The small molecule below binds the protein below.
Small molecule (SMILES): C[C@@H]1N[C@@H](CCCC[C@@H]2N[C@@H](C)[C@@H](O)[C@H]2O)[C@H](O)[C@@H]1O

Binding-site contacts:
Ligand atom CAJ contacts residue TRP199 of chain 1.A at 3.8 Å (hydrophobic).
Ligand atom OAG contacts residue HIS102 of chain 1.A at 3.2 Å (h-bond).
Ligand atom NAE contacts residue GLU255 of chain 1.A at 3.0 Å (salt-bridge).
Ligand atom CAO contacts residue TRP199 of chain 1.A at 3.6 Å (hydrophobic).
Ligand atom CAC contacts residue GLU54 of chain 1.A at 3.2 Å.
Ligand atom CAA contacts residue ASP196 of chain 1.A at 3.5 Å.
Ligand atom CAI contacts residue TRP283 of chain 1.A at 4.0 Å (hydrophobic).
Ligand atom CAB contacts residue HIS33 of chain 1.A at 3.4 Å.
Ligand atom CAF contacts residue GLU255 of chain 1.A at 3.5 Å.
Ligand atom CAI contacts residue ASP196 of chain 1.A at 3.6 Å.
Ligand atom OAG contacts residue TRP55 of chain 1.A at 3.3 Å (h-bond).
Ligand atom CAJ contacts residue GLU255 of chain 1.A at 3.8 Å.
Ligand atom CAF contacts residue TRP55 of chain 1.A at 4.0 Å (hydrophobic).
Ligand atom CAK contacts residue TRP199 of chain 1.A at 4.2 Å (hydrophobic).
Ligand atom CAB contacts residue ASP196 of chain 1.A at 4.0 Å.
Ligand atom OAH contacts residue ASP196 of chain 1.A at 3.3 Å (salt-bridge).
Ligand atom CAA contacts residue GLU255 of chain 1.A at 3.1 Å.
Ligand atom OAG contacts residue GLU54 of chain 1.A at 2.3 Å (salt-bridge).
Ligand atom CAD contacts residue HIS103 of chain 1.A at 4.2 Å.
Ligand atom NAE contacts residue ASP196 of chain 1.A at 2.7 Å (salt-bridge).
Ligand atom CAR contacts residue TRP199 of chain 1.A at 3.7 Å (hydrophobic).
Ligand atom OAG contacts residue TRP283 of chain 1.A at 4.0 Å.
Ligand atom CAL contacts residue TRP199 of chain 1.A at 3.8 Å (hydrophobic).
Ligand atom CAA contacts residue TRP283 of chain 1.A at 3.7 Å (hydrophobic).
Ligand atom CAN contacts residue TRP199 of chain 1.A at 3.9 Å (hydrophobic).
Ligand atom CAD contacts residue ASP196 of chain 1.A at 3.5 Å.
Ligand atom CAD contacts residue TRP55 of chain 1.A at 4.2 Å (hydrophobic).
Ligand atom OAH contacts residue HIS33 of chain 1.A at 2.9 Å (h-bond).
Ligand atom CAP contacts residue TRP199 of chain 1.A at 3.6 Å (hydrophobic).
Ligand atom CAI contacts residue GLU255 of chain 1.A at 3.7 Å.
Ligand atom CAB contacts residue HIS102 of chain 1.A at 3.8 Å.
Ligand atom CAC contacts residue TRP55 of chain 1.A at 4.2 Å (hydrophobic).
Ligand atom CAC contacts residue HIS102 of chain 1.A at 4.0 Å.
Ligand atom CAC contacts residue TRP283 of chain 1.A at 3.6 Å (hydrophobic).
Ligand atom CAB contacts residue GLU54 of chain 1.A at 4.1 Å.
Ligand atom CAB contacts residue TRP283 of chain 1.A at 3.6 Å (hydrophobic).
Ligand atom CAI contacts residue TRP194 of chain 1.A at 3.9 Å (hydrophobic).
Ligand atom CAD contacts residue GLU255 of chain 1.A at 3.8 Å.
Ligand atom OAH contacts residue HIS102 of chain 1.A at 2.8 Å (h-bond).
Ligand atom OAH contacts residue TYR145 of chain 1.A at 3.2 Å (h-bond).

Sequence of chain 1.A:
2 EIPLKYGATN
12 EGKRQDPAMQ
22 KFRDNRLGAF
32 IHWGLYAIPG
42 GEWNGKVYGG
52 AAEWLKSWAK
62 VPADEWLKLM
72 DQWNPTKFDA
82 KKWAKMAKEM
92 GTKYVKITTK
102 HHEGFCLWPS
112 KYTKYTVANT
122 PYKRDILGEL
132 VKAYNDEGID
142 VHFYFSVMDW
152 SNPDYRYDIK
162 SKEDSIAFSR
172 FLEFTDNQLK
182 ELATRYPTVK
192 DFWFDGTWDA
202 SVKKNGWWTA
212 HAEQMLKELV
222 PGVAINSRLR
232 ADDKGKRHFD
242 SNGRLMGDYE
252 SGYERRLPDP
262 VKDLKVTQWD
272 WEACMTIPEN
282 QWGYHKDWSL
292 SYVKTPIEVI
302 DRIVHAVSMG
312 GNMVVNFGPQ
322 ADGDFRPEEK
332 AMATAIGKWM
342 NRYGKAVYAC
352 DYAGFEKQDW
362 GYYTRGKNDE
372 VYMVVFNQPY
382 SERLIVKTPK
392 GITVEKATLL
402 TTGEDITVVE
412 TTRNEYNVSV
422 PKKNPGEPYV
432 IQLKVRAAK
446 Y